Sequence of chain 1.A:
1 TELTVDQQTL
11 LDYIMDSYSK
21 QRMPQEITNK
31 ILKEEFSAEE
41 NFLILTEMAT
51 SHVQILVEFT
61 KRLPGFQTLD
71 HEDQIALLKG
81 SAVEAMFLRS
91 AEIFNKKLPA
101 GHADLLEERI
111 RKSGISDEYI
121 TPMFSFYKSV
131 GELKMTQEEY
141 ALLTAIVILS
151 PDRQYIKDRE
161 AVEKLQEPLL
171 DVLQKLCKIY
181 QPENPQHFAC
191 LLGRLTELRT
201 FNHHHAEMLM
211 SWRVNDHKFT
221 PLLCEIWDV

Binding-site contacts:
Ligand atom C6 contacts residue ILE110 of chain 1.A at 3.7 Å (hydrophobic).
Ligand atom O3 contacts residue HIS205 of chain 1.A at 2.8 Å.
Ligand atom C2 contacts residue HIS205 of chain 1.A at 3.7 Å.
Ligand atom C15 contacts residue SER90 of chain 1.A at 4.0 Å.
Ligand atom C23 contacts residue MET23 of chain 1.A at 3.8 Å (hydrophobic).
Ligand atom C2 contacts residue TRP227 of chain 1.A at 3.7 Å (hydrophobic).
Ligand atom C21 contacts residue ALA49 of chain 1.A at 3.5 Å (hydrophobic).
Ligand atom C21 contacts residue HIS52 of chain 1.A at 3.6 Å.
Ligand atom OT1 contacts residue MET23 of chain 1.A at 3.6 Å.
Ligand atom C24 contacts residue ARG89 of chain 1.A at 3.2 Å.
Ligand atom OT1 contacts residue ARG89 of chain 1.A at 2.9 Å (salt-bridge).
Ligand atom C12 contacts residue MET86 of chain 1.A at 3.9 Å (hydrophobic).
Ligand atom C12 contacts residue ALA49 of chain 1.A at 4.0 Å (hydrophobic).
Ligand atom C25 contacts residue ILE110 of chain 1.A at 3.4 Å (hydrophobic).
Ligand atom C1 contacts residue TRP227 of chain 1.A at 4.0 Å (hydrophobic).
Ligand atom C9 contacts residue MET86 of chain 1.A at 4.1 Å (hydrophobic).
Ligand atom C21 contacts residue MET48 of chain 1.A at 3.7 Å (hydrophobic).
Ligand atom O3 contacts residue MET86 of chain 1.A at 3.9 Å.
Ligand atom C16 contacts residue SER90 of chain 1.A at 3.8 Å.
Ligand atom OT1 contacts residue HIS52 of chain 1.A at 3.7 Å.
Ligand atom O3 contacts residue TYR119 of chain 1.A at 2.9 Å (h-bond).
Ligand atom C8 contacts residue ILE110 of chain 1.A at 3.9 Å (hydrophobic).
Ligand atom C24 contacts residue MET23 of chain 1.A at 3.5 Å (hydrophobic).
Ligand atom C2 contacts residue MET86 of chain 1.A at 4.1 Å (hydrophobic).
Ligand atom O7 contacts residue SER90 of chain 1.A at 3.4 Å (h-bond).
Ligand atom C22 contacts residue HIS52 of chain 1.A at 4.0 Å.
Ligand atom C3 contacts residue HIS205 of chain 1.A at 3.7 Å.
Ligand atom O3 contacts residue PHE87 of chain 1.A at 3.3 Å.
Ligand atom C15 contacts residue LEU106 of chain 1.A at 4.1 Å (hydrophobic).
Ligand atom OT2 contacts residue ILE93 of chain 1.A at 3.6 Å.
Ligand atom O7 contacts residue TYR127 of chain 1.A at 3.1 Å (h-bond).
Ligand atom C14 contacts residue SER90 of chain 1.A at 3.7 Å.
Ligand atom C15 contacts residue PHE94 of chain 1.A at 3.8 Å (hydrophobic).
Ligand atom C7 contacts residue ILE110 of chain 1.A at 3.5 Å (hydrophobic).
Ligand atom C1 contacts residue TRP212 of chain 1.A at 3.9 Å (hydrophobic).
Ligand atom C3 contacts residue TYR119 of chain 1.A at 3.5 Å (hydrophobic).
Ligand atom C25 contacts residue PHE124 of chain 1.A at 3.5 Å (hydrophobic).
Ligand atom OT2 contacts residue MET23 of chain 1.A at 3.8 Å.
Ligand atom OT2 contacts residue ARG89 of chain 1.A at 3.0 Å (salt-bridge).
Ligand atom C26 contacts residue ILE110 of chain 1.A at 3.9 Å (hydrophobic).

This small molecule binds to this protein.
Small molecule (SMILES): CC[C@H]1[C@@H](O)[C@@H]2[C@H](CC[C@]3(C)[C@@H]([C@H](C)CCC(=O)O)CC[C@@H]23)[C@@]2(C)CC[C@@H](O)C[C@@H]12